A small-molecule ligand and the protein it binds are described below.
Small molecule (SMILES): Cc1cc(SCc2sc(-c3ccc(C(F)(F)F)cc3)nc2C)ccc1OCC(=O)O

Binding-site contacts:
Ligand atom O1 contacts residue MET248 of chain 1.B at 3.7 Å.
Ligand atom N contacts residue CYS80 of chain 1.B at 3.8 Å.
Ligand atom C1 contacts residue VAL76 of chain 1.B at 3.6 Å (hydrophobic).
Ligand atom F1 contacts residue TRP59 of chain 1.B at 3.5 Å.
Ligand atom O2 contacts residue TYR268 of chain 1.B at 3.7 Å.
Ligand atom C14 contacts residue HIS244 of chain 1.B at 3.7 Å.
Ligand atom C20 contacts residue HIS244 of chain 1.B at 3.9 Å.
Ligand atom C10 contacts residue THR84 of chain 1.B at 3.7 Å.
Ligand atom O2 contacts residue LEU264 of chain 1.B at 3.4 Å.
Ligand atom C19 contacts residue LEU264 of chain 1.B at 3.9 Å (hydrophobic).
Ligand atom O2 contacts residue THR84 of chain 1.B at 3.4 Å.
Ligand atom C20 contacts residue TYR268 of chain 1.B at 3.5 Å (hydrophobic).
Ligand atom S contacts residue LEU134 of chain 1.B at 3.9 Å.
Ligand atom C17 contacts residue HIS244 of chain 1.B at 3.8 Å.
Ligand atom C12 contacts residue HIS244 of chain 1.B at 3.8 Å.
Ligand atom C16 contacts residue HIS244 of chain 1.B at 3.7 Å.
Ligand atom C19 contacts residue THR84 of chain 1.B at 3.6 Å.
Ligand atom F contacts residue VAL143 of chain 1.B at 3.5 Å.
Ligand atom C14 contacts residue PHE122 of chain 1.B at 3.9 Å (hydrophobic).
Ligand atom C17 contacts residue CYS80 of chain 1.B at 3.6 Å (hydrophobic).
Ligand atom C3 contacts residue ARG79 of chain 1.B at 3.7 Å.
Ligand atom O1 contacts residue HIS244 of chain 1.B at 2.7 Å (h-bond).
Ligand atom F1 contacts residue VAL136 of chain 1.B at 3.8 Å.
Ligand atom C4 contacts residue THR83 of chain 1.B at 3.8 Å.
Ligand atom C7 contacts residue CYS80 of chain 1.B at 3.4 Å (hydrophobic).
Ligand atom O1 contacts residue TYR268 of chain 1.B at 2.6 Å (h-bond).
Ligand atom C15 contacts residue HIS244 of chain 1.B at 3.6 Å.
Ligand atom S contacts residue CYS80 of chain 1.B at 3.6 Å (h-bond).
Ligand atom C15 contacts residue THR84 of chain 1.B at 3.5 Å.
Ligand atom C11 contacts residue LEU125 of chain 1.B at 3.4 Å (hydrophobic).
Ligand atom C5 contacts residue CYS80 of chain 1.B at 3.5 Å (hydrophobic).
Ligand atom C18 contacts residue CYS80 of chain 1.B at 3.7 Å (hydrophobic).
Ligand atom O2 contacts residue HIS118 of chain 1.B at 2.8 Å (h-bond).
Ligand atom C20 contacts residue HIS118 of chain 1.B at 3.4 Å.
Ligand atom C contacts residue CYS80 of chain 1.B at 3.6 Å (hydrophobic).
Ligand atom C13 contacts residue CYS80 of chain 1.B at 3.8 Å (hydrophobic).
Ligand atom C5 contacts residue LEU134 of chain 1.B at 3.9 Å (hydrophobic).
Ligand atom O1 contacts residue HIS118 of chain 1.B at 3.5 Å (h-bond).
Ligand atom F2 contacts residue ARG79 of chain 1.B at 3.4 Å.
Ligand atom C18 contacts residue PHE77 of chain 1.B at 3.4 Å (hydrophobic).

Sequence of chain 1.B:
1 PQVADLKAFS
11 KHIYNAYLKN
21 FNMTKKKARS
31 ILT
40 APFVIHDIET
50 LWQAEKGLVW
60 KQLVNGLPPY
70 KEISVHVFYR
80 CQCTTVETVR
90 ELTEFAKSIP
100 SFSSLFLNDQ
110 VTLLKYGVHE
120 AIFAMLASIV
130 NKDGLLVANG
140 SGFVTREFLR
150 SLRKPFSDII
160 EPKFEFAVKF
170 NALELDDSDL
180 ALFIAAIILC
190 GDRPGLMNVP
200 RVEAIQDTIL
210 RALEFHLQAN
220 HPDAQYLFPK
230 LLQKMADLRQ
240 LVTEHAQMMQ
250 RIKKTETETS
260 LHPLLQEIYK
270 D